Sequence of chain 1.A:
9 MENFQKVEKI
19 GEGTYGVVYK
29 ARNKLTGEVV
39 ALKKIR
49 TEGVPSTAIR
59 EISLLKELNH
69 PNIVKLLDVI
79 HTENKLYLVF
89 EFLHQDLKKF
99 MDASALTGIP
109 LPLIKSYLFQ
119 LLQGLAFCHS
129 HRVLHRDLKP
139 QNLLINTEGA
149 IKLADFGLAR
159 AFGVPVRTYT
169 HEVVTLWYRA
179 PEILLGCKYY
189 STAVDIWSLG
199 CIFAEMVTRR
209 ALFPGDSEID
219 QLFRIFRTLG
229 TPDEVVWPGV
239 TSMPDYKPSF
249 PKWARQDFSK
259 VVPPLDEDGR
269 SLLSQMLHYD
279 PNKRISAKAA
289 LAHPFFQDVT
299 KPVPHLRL

A small-molecule ligand and the protein it binds are described below.
Small molecule (SMILES): CCC[C@@H]1CCc2[nH]nc(C(=O)NN)c2C1

Binding-site contacts:
Ligand atom N7 contacts residue PHE90 of chain 1.A at 3.6 Å.
Ligand atom C16 contacts residue ASP153 of chain 1.A at 3.9 Å.
Ligand atom C5 contacts residue ALA39 of chain 1.A at 3.9 Å (hydrophobic).
Ligand atom C5 contacts residue LEU142 of chain 1.A at 3.7 Å (hydrophobic).
Ligand atom C14 contacts residue LYS41 of chain 1.A at 3.9 Å.
Ligand atom C16 contacts residue GLN139 of chain 1.A at 3.6 Å.
Ligand atom N2 contacts residue LEU142 of chain 1.A at 3.2 Å.
Ligand atom N7 contacts residue LEU91 of chain 1.A at 2.7 Å (h-bond).
Ligand atom C10 contacts residue ALA39 of chain 1.A at 4.0 Å (hydrophobic).
Ligand atom N8 contacts residue LEU91 of chain 1.A at 3.3 Å (h-bond).
Ligand atom N8 contacts residue ILE18 of chain 1.A at 3.2 Å.
Ligand atom C4 contacts residue LEU142 of chain 1.A at 3.5 Å (hydrophobic).
Ligand atom N1 contacts residue GLU89 of chain 1.A at 3.8 Å.
Ligand atom C6 contacts residue LEU91 of chain 1.A at 3.7 Å (hydrophobic).
Ligand atom N8 contacts residue HIS92 of chain 1.A at 3.9 Å.
Ligand atom C4 contacts residue ALA39 of chain 1.A at 3.8 Å (hydrophobic).
Ligand atom O9 contacts residue ILE18 of chain 1.A at 2.9 Å.
Ligand atom N2 contacts residue ALA39 of chain 1.A at 3.4 Å.
Ligand atom N2 contacts residue GLU89 of chain 1.A at 2.9 Å (salt-bridge).
Ligand atom N1 contacts residue LEU91 of chain 1.A at 3.2 Å (h-bond).
Ligand atom C5 contacts residue LEU91 of chain 1.A at 4.0 Å (hydrophobic).
Ligand atom C3 contacts residue GLU89 of chain 1.A at 3.8 Å.
Ligand atom C16 contacts residue ASN140 of chain 1.A at 3.4 Å.
Ligand atom C10 contacts residue VAL72 of chain 1.A at 3.7 Å (hydrophobic).
Ligand atom C11 contacts residue PHE88 of chain 1.A at 3.8 Å (hydrophobic).
Ligand atom N8 contacts residue PHE90 of chain 1.A at 4.0 Å.
Ligand atom C10 contacts residue GLU89 of chain 1.A at 4.0 Å.
Ligand atom C14 contacts residue ASP153 of chain 1.A at 4.0 Å.
Ligand atom C12 contacts residue ALA152 of chain 1.A at 4.0 Å (hydrophobic).
Ligand atom N1 contacts residue LEU142 of chain 1.A at 3.5 Å.
Ligand atom C3 contacts residue LEU142 of chain 1.A at 3.2 Å (hydrophobic).
Ligand atom C10 contacts residue PHE88 of chain 1.A at 3.7 Å (hydrophobic).
Ligand atom C3 contacts residue ALA39 of chain 1.A at 3.5 Å (hydrophobic).
Ligand atom N1 contacts residue ALA39 of chain 1.A at 3.6 Å.
Ligand atom N7 contacts residue ILE18 of chain 1.A at 3.7 Å.
Ligand atom N2 contacts residue PHE90 of chain 1.A at 3.8 Å.
Ligand atom C10 contacts residue LEU142 of chain 1.A at 3.7 Å (hydrophobic).
Ligand atom N1 contacts residue PHE90 of chain 1.A at 3.8 Å.
Ligand atom C6 contacts residue ILE18 of chain 1.A at 3.6 Å (hydrophobic).
Ligand atom N2 contacts residue LEU91 of chain 1.A at 3.7 Å.